Binding-site contacts:
Ligand atom C1 contacts residue GLN178 of chain 2.A at 3.6 Å.
Ligand atom CB1 contacts residue HIS42 of chain 2.A at 3.7 Å.
Ligand atom CG2 contacts residue GLN178 of chain 2.A at 3.5 Å.
Ligand atom C1 contacts residue SER196 of chain 2.A at 3.7 Å.
Ligand atom N2 contacts residue HIS42 of chain 2.A at 3.2 Å.
Ligand atom CA2 contacts residue GLN178 of chain 2.A at 3.6 Å.
Ligand atom O2 contacts residue ASP180 of chain 2.A at 3.7 Å.
Ligand atom NH1 contacts residue GLY208 of chain 2.A at 3.4 Å.
Ligand atom CB2 contacts residue SER196 of chain 2.A at 3.6 Å.
Ligand atom C3 contacts residue GLN46 of chain 2.A at 3.6 Å.
Ligand atom C3 contacts residue HIS42 of chain 2.A at 1.5 Å.
Ligand atom C1 contacts residue HIS42 of chain 2.A at 3.7 Å.
Ligand atom CA1 contacts residue SER196 of chain 2.A at 3.6 Å.
Ligand atom N2 contacts residue SER196 of chain 2.A at 2.8 Å (h-bond).
Ligand atom O contacts residue GLY198 of chain 2.A at 3.1 Å (h-bond).
Ligand atom O2 contacts residue SER181 of chain 2.A at 2.3 Å (h-bond).
Ligand atom CB contacts residue GLY198 of chain 2.A at 3.2 Å.
Ligand atom NH2 contacts residue ASP175 of chain 2.A at 2.5 Å (salt-bridge).
Ligand atom N2 contacts residue SER181 of chain 2.A at 3.0 Å (h-bond).
Ligand atom O2 contacts residue GLY179 of chain 2.A at 3.0 Å (h-bond).
Ligand atom CZ1 contacts residue ASP175 of chain 2.A at 3.1 Å.
Ligand atom NH1 contacts residue SER176 of chain 2.A at 2.9 Å (h-bond).
Ligand atom O1 contacts residue GLN178 of chain 2.A at 2.7 Å (h-bond).
Ligand atom N contacts residue GLY198 of chain 2.A at 3.1 Å (h-bond).
Ligand atom CA2 contacts residue SER196 of chain 2.A at 3.6 Å.
Ligand atom CB2 contacts residue CYS177 of chain 2.A at 3.6 Å (hydrophobic).
Ligand atom CB2 contacts residue SER181 of chain 2.A at 2.8 Å.
Ligand atom O contacts residue TRP197 of chain 2.A at 3.3 Å.
Ligand atom C2 contacts residue SER181 of chain 2.A at 1.4 Å.
Ligand atom NH2 contacts residue GLY200 of chain 2.A at 2.8 Å (h-bond).
Ligand atom CZ1 contacts residue SER176 of chain 2.A at 3.4 Å.
Ligand atom CA contacts residue GLY198 of chain 2.A at 3.5 Å.
Ligand atom CD contacts residue TYR85 of chain 2.A at 3.3 Å (hydrophobic).
Ligand atom C3 contacts residue SER181 of chain 2.A at 2.4 Å.
Ligand atom NH1 contacts residue ASP175 of chain 2.A at 3.0 Å (salt-bridge).
Ligand atom CA2 contacts residue HIS42 of chain 2.A at 3.5 Å.
Ligand atom C2 contacts residue HIS42 of chain 2.A at 2.7 Å.
Ligand atom CA2 contacts residue SER181 of chain 2.A at 2.4 Å.
Ligand atom CG1 contacts residue TYR85 of chain 2.A at 3.3 Å (hydrophobic).
Ligand atom CE2 contacts residue LYS159 of chain 2.A at 3.6 Å.

Sequence of chain 2.A:
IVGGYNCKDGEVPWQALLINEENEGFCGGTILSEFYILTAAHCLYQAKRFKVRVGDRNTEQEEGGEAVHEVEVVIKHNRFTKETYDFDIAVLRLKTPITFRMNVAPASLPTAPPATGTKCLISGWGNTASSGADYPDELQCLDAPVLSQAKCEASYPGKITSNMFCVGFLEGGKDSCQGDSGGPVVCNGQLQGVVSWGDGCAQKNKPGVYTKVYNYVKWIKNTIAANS

A small-molecule ligand and the protein it binds are described below.
Small molecule (SMILES): NC(=[NH2+])NCCC[C@H](NC(=O)[C@@H]1CCCN1C(=O)[C@H](N)Cc1ccccc1)[C@H](O)CCl